Sequence of chain 1.B:
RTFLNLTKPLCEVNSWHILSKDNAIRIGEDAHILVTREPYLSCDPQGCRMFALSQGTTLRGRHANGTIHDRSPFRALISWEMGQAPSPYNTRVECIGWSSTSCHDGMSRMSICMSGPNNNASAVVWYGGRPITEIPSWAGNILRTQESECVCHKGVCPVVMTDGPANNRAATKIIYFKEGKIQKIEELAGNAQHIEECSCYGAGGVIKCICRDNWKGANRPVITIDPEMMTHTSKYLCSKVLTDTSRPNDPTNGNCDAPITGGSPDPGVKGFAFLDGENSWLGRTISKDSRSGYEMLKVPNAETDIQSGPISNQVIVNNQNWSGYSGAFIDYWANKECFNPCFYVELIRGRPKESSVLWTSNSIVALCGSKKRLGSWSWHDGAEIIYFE

Binding-site contacts:
Ligand atom O6 contacts residue SER290 of chain 1.B at 3.3 Å (h-bond).
Ligand atom N5 contacts residue TRP322 of chain 1.B at 3.8 Å.
Ligand atom NE contacts residue ASN319 of chain 1.B at 3.0 Å (h-bond).
Ligand atom O7 contacts residue TRP322 of chain 1.B at 3.3 Å.
Ligand atom C8 contacts residue SER290 of chain 1.B at 3.9 Å.
Ligand atom O7 contacts residue SER290 of chain 1.B at 2.6 Å (h-bond).
Ligand atom C11 contacts residue GLN320 of chain 1.B at 3.3 Å.
Ligand atom C3 contacts residue ASN319 of chain 1.B at 3.8 Å.
Ligand atom NH2 contacts residue ASN319 of chain 1.B at 3.5 Å (h-bond).
Ligand atom N5 contacts residue ASN319 of chain 1.B at 3.6 Å (h-bond).
Ligand atom NH1 contacts residue ASN319 of chain 1.B at 4.0 Å.
Ligand atom O10 contacts residue ASN319 of chain 1.B at 4.0 Å.
Ligand atom C5 contacts residue ASN319 of chain 1.B at 4.1 Å.
Ligand atom C6 contacts residue SER292 of chain 1.B at 3.4 Å.
Ligand atom O1A contacts residue SER287 of chain 1.B at 3.1 Å (h-bond).
Ligand atom N5 contacts residue SER292 of chain 1.B at 3.2 Å (h-bond).
Ligand atom C1 contacts residue SER287 of chain 1.B at 3.6 Å.
Ligand atom C2 contacts residue SER287 of chain 1.B at 3.7 Å.
Ligand atom C11 contacts residue TRP322 of chain 1.B at 3.5 Å (hydrophobic).
Ligand atom O1A contacts residue ASP289 of chain 1.B at 3.8 Å.
Ligand atom O10 contacts residue GLN320 of chain 1.B at 3.7 Å.
Ligand atom C6 contacts residue SER290 of chain 1.B at 3.5 Å.
Ligand atom C7 contacts residue TRP322 of chain 1.B at 3.9 Å (hydrophobic).
Ligand atom C4 contacts residue SER292 of chain 1.B at 3.7 Å.
Ligand atom O6 contacts residue SER287 of chain 1.B at 3.1 Å (h-bond).
Ligand atom C7 contacts residue SER290 of chain 1.B at 3.1 Å.
Ligand atom C11 contacts residue SER292 of chain 1.B at 3.7 Å.
Ligand atom C10 contacts residue TRP322 of chain 1.B at 4.0 Å (hydrophobic).
Ligand atom C11 contacts residue ASN319 of chain 1.B at 3.9 Å.
Ligand atom C11 contacts residue ASN321 of chain 1.B at 3.6 Å.
Ligand atom C10 contacts residue ASN319 of chain 1.B at 3.6 Å.
Ligand atom C5 contacts residue SER292 of chain 1.B at 3.7 Å.
Ligand atom CZ contacts residue ASN319 of chain 1.B at 3.5 Å.
Ligand atom C4 contacts residue ASN319 of chain 1.B at 3.3 Å.
Ligand atom O9 contacts residue TRP322 of chain 1.B at 4.1 Å.
Ligand atom O9 contacts residue LYS353 of chain 1.B at 4.0 Å.
Ligand atom C10 contacts residue SER292 of chain 1.B at 4.0 Å.
Ligand atom C10 contacts residue GLN320 of chain 1.B at 3.9 Å.
Ligand atom O6 contacts residue SER292 of chain 1.B at 3.5 Å (h-bond).
Ligand atom NH1 contacts residue GLN320 of chain 1.B at 3.5 Å.

This protein binds this small molecule.
Small molecule (SMILES): [H]/N=C(\N)N[C@H]1C=C(C(=O)O)O[C@@H]([C@H](O)[C@H](O)CO)[C@@H]1NC(C)=O